Sequence of chain 1.A:
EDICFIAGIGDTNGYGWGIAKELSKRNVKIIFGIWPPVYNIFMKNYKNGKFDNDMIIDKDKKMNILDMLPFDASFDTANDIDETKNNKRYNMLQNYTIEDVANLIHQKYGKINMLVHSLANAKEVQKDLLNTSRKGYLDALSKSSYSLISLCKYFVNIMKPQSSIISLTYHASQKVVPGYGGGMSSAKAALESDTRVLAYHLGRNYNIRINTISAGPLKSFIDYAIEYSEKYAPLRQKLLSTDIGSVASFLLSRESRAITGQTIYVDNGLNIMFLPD

Binding-site contacts:
Ligand atom C1 contacts residue NAD1 of chain 1.D at 3.8 Å.
Ligand atom CL1 contacts residue PHE281 of chain 1.A at 3.6 Å.
Ligand atom C7 contacts residue ALA130 of chain 1.A at 3.5 Å (hydrophobic).
Ligand atom CL1 contacts residue NAD1 of chain 1.D at 3.5 Å.
Ligand atom C16 contacts residue TYR190 of chain 1.A at 3.2 Å (hydrophobic).
Ligand atom C10 contacts residue VAL135 of chain 1.A at 3.8 Å (hydrophobic).
Ligand atom O12 contacts residue ALA132 of chain 1.A at 3.0 Å (h-bond).
Ligand atom O20 contacts residue TYR190 of chain 1.A at 2.5 Å (h-bond).
Ligand atom C5 contacts residue ALA130 of chain 1.A at 3.5 Å (hydrophobic).
Ligand atom O6 contacts residue ALA130 of chain 1.A at 3.2 Å (h-bond).
Ligand atom C15 contacts residue NAD1 of chain 1.D at 3.2 Å.
Ligand atom C14 contacts residue NAD1 of chain 1.D at 3.2 Å.
Ligand atom C1 contacts residue ALA130 of chain 1.A at 3.9 Å (hydrophobic).
Ligand atom C9 contacts residue ALA132 of chain 1.A at 3.8 Å (hydrophobic).
Ligand atom C19 contacts residue NAD1 of chain 1.D at 3.2 Å.
Ligand atom C16 contacts residue TYR180 of chain 1.A at 4.1 Å (hydrophobic).
Ligand atom O20 contacts residue LYS198 of chain 1.A at 4.2 Å.
Ligand atom C18 contacts residue NAD1 of chain 1.D at 3.0 Å.
Ligand atom C8 contacts residue ASN131 of chain 1.A at 4.1 Å.
Ligand atom C17 contacts residue NAD1 of chain 1.D at 3.2 Å.
Ligand atom O11 contacts residue ALA130 of chain 1.A at 4.2 Å.
Ligand atom C17 contacts residue PHE281 of chain 1.A at 4.0 Å (hydrophobic).
Ligand atom CL1 contacts residue ILE282 of chain 1.A at 3.8 Å.
Ligand atom C10 contacts residue MET194 of chain 1.A at 4.2 Å (hydrophobic).
Ligand atom O12 contacts residue ASN131 of chain 1.A at 4.1 Å.
Ligand atom C2 contacts residue ALA130 of chain 1.A at 4.0 Å (hydrophobic).
Ligand atom C18 contacts residue PHE281 of chain 1.A at 4.1 Å (hydrophobic).
Ligand atom C8 contacts residue ALA132 of chain 1.A at 3.6 Å (hydrophobic).
Ligand atom C17 contacts residue TYR190 of chain 1.A at 4.0 Å (hydrophobic).
Ligand atom C17 contacts residue ILE282 of chain 1.A at 4.1 Å (hydrophobic).
Ligand atom O13 contacts residue NAD1 of chain 1.D at 3.2 Å.
Ligand atom O20 contacts residue NAD1 of chain 1.D at 2.7 Å (h-bond).
Ligand atom C7 contacts residue ASN131 of chain 1.A at 4.0 Å.
Ligand atom O11 contacts residue NAD1 of chain 1.D at 2.8 Å (h-bond).
Ligand atom C18 contacts residue ILE282 of chain 1.A at 3.4 Å (hydrophobic).
Ligand atom C15 contacts residue TYR190 of chain 1.A at 3.5 Å (hydrophobic).
Ligand atom CL1 contacts residue TYR180 of chain 1.A at 3.6 Å.
Ligand atom C16 contacts residue NAD1 of chain 1.D at 3.2 Å.
Ligand atom C9 contacts residue VAL135 of chain 1.A at 3.6 Å (hydrophobic).
Ligand atom C2 contacts residue NAD1 of chain 1.D at 3.9 Å.

This protein binds this small molecule.
Small molecule (SMILES): O=c1oc2cc(O)ccc2cc1Oc1ccc(Cl)cc1O